Binding-site contacts:
Ligand atom C5 contacts residue ASN165 of chain 1.O at 3.7 Å.
Ligand atom O5 contacts residue ASN165 of chain 1.O at 2.4 Å (h-bond).
Ligand atom O7 contacts residue ASN165 of chain 1.O at 3.7 Å.
Ligand atom C7 contacts residue ASN165 of chain 1.O at 3.5 Å.
Ligand atom N2 contacts residue ASN165 of chain 1.O at 2.9 Å (h-bond).
Ligand atom C2 contacts residue ASN165 of chain 1.O at 2.5 Å.
Ligand atom C3 contacts residue ASN165 of chain 1.O at 3.8 Å.
Ligand atom C4 contacts residue ASN165 of chain 1.O at 4.3 Å.
Ligand atom C1 contacts residue ASN165 of chain 1.O at 1.5 Å.

The small molecule below binds the protein below.
Small molecule (SMILES): CC(=O)N[C@@H]1[C@@H](O)[C@H](O)[C@@H](CO)O[C@H]1O

Sequence of chain 1.O:
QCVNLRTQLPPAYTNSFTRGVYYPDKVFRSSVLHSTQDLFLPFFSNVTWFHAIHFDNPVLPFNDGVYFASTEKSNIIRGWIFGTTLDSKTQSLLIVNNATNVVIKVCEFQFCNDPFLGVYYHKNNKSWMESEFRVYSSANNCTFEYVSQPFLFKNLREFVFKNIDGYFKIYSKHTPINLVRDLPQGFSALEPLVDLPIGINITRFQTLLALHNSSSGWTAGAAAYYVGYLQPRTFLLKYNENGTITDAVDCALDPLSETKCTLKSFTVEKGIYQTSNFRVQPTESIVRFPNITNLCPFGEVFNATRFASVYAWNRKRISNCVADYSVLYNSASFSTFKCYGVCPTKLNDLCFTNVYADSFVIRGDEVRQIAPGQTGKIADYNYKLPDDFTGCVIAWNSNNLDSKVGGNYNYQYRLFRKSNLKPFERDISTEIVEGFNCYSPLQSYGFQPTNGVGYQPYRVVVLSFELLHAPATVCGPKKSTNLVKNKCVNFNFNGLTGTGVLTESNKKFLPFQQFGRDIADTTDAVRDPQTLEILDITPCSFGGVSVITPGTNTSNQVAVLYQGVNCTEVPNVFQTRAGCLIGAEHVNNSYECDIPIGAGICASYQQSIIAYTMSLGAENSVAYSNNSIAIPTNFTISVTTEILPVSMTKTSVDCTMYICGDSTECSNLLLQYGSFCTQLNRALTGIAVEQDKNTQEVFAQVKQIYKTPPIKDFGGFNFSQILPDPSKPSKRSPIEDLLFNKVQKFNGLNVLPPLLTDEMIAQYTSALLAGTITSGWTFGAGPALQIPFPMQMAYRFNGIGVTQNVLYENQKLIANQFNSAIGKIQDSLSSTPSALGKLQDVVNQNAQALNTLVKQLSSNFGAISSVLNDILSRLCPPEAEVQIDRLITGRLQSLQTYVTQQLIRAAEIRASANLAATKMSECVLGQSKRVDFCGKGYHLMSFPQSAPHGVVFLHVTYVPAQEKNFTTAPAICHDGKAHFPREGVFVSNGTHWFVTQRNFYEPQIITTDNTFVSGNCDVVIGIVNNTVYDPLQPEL